This protein binds this small molecule.
Small molecule (SMILES): CC(=O)N[C@H]1[C@H]([C@H](O)[C@H](O)CO)O[C@@](O)(C(=O)O)C[C@@H]1O

Sequence of chain 1.A:
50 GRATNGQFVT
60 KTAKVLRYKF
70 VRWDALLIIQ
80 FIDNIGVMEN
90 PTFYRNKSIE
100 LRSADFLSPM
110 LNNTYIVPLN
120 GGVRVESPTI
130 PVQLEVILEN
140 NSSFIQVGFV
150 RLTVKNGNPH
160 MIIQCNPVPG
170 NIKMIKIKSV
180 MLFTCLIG

Binding-site contacts:
Ligand atom C11 contacts residue THR152 of chain 3.A at 4.0 Å.
Ligand atom O1A contacts residue VAL153 of chain 3.A at 3.9 Å.
Ligand atom C11 contacts residue VAL86 of chain 1.A at 3.4 Å (hydrophobic).
Ligand atom N5 contacts residue GLU125 of chain 3.A at 3.3 Å (salt-bridge).
Ligand atom O1A contacts residue ASN155 of chain 3.A at 3.1 Å (h-bond).
Ligand atom C11 contacts residue ILE84 of chain 1.A at 4.0 Å (hydrophobic).
Ligand atom O8 contacts residue GLU88 of chain 1.A at 4.0 Å.
Ligand atom O8 contacts residue MET87 of chain 1.A at 3.1 Å (h-bond).
Ligand atom O10 contacts residue VAL86 of chain 1.A at 3.5 Å.
Ligand atom O4 contacts residue VAL153 of chain 3.A at 3.8 Å.
Ligand atom O7 contacts residue VAL86 of chain 1.A at 3.1 Å.
Ligand atom N5 contacts residue VAL153 of chain 3.A at 3.4 Å (h-bond).
Ligand atom O1A contacts residue GLY156 of chain 3.A at 3.3 Å (h-bond).
Ligand atom C1 contacts residue LYS154 of chain 3.A at 4.3 Å.
Ligand atom C8 contacts residue LYS154 of chain 3.A at 3.5 Å.
Ligand atom C4 contacts residue VAL153 of chain 3.A at 3.4 Å (hydrophobic).
Ligand atom C5 contacts residue VAL153 of chain 3.A at 3.8 Å (hydrophobic).
Ligand atom C11 contacts residue GLY85 of chain 1.A at 3.3 Å.
Ligand atom O1A contacts residue LYS154 of chain 3.A at 3.7 Å.
Ligand atom O8 contacts residue LYS154 of chain 3.A at 2.7 Å (salt-bridge).
Ligand atom C10 contacts residue VAL86 of chain 1.A at 3.3 Å (hydrophobic).
Ligand atom O1B contacts residue LYS154 of chain 3.A at 3.9 Å.
Ligand atom C6 contacts residue VAL153 of chain 3.A at 4.0 Å (hydrophobic).
Ligand atom C1 contacts residue ASN155 of chain 3.A at 3.5 Å.
Ligand atom O1B contacts residue ASN155 of chain 3.A at 3.1 Å (h-bond).
Ligand atom C4 contacts residue GLU125 of chain 3.A at 4.1 Å.
Ligand atom C1 contacts residue VAL153 of chain 3.A at 4.4 Å (hydrophobic).
Ligand atom C8 contacts residue MET87 of chain 1.A at 4.1 Å (hydrophobic).
Ligand atom O4 contacts residue GLU125 of chain 3.A at 3.3 Å (salt-bridge).
Ligand atom N5 contacts residue VAL86 of chain 1.A at 3.8 Å.
Ligand atom C7 contacts residue LYS154 of chain 3.A at 4.3 Å.
Ligand atom C5 contacts residue GLU125 of chain 3.A at 4.3 Å.
Ligand atom C1 contacts residue GLY156 of chain 3.A at 4.3 Å.
Ligand atom C10 contacts residue GLU125 of chain 3.A at 3.6 Å.
Ligand atom C7 contacts residue VAL86 of chain 1.A at 3.5 Å (hydrophobic).
Ligand atom C7 contacts residue MET87 of chain 1.A at 4.1 Å (hydrophobic).
Ligand atom C11 contacts residue GLU125 of chain 3.A at 3.1 Å.

Sequence of chain 3.A:
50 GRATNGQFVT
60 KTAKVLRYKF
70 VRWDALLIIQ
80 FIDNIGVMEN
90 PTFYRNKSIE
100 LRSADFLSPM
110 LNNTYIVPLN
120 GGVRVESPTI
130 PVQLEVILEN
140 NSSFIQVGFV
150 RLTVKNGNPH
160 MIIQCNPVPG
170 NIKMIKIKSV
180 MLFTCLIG